Sequence of chain 1.D:
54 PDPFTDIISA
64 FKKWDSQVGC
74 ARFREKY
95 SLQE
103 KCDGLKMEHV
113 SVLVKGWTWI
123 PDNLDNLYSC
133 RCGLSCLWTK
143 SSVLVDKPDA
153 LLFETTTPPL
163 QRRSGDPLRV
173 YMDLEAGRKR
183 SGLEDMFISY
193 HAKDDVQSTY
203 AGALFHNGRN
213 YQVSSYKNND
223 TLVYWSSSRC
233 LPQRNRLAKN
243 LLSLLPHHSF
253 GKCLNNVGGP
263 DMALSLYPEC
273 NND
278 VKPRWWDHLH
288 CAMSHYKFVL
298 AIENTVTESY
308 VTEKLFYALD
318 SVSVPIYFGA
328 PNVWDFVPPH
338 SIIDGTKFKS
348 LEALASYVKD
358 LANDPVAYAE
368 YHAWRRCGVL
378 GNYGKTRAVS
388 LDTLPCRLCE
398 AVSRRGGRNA

A protein and the small-molecule ligand that binds it are described below.
Small molecule (SMILES): CC(=O)N[C@@H]1[C@@H](O)[C@H](O)[C@@H](CO)O[C@H]1O

Binding-site contacts:
Ligand atom C3 contacts residue ASN221 of chain 1.D at 3.8 Å.
Ligand atom C4 contacts residue ASN221 of chain 1.D at 4.3 Å.
Ligand atom C2 contacts residue ASN221 of chain 1.D at 2.5 Å.
Ligand atom O5 contacts residue PRO56 of chain 1.D at 4.4 Å.
Ligand atom C8 contacts residue ASN221 of chain 1.D at 4.3 Å.
Ligand atom N2 contacts residue ASN221 of chain 1.D at 2.8 Å (h-bond).
Ligand atom O7 contacts residue ASN221 of chain 1.D at 3.0 Å (h-bond).
Ligand atom O7 contacts residue PRO56 of chain 1.D at 3.5 Å.
Ligand atom C8 contacts residue ASP222 of chain 1.D at 3.8 Å.
Ligand atom C2 contacts residue PRO56 of chain 1.D at 4.3 Å (hydrophobic).
Ligand atom C1 contacts residue ASN221 of chain 1.D at 1.4 Å.
Ligand atom C5 contacts residue ASN221 of chain 1.D at 3.7 Å.
Ligand atom O5 contacts residue ASN221 of chain 1.D at 2.5 Å (h-bond).
Ligand atom C7 contacts residue ASN221 of chain 1.D at 3.4 Å.